Sequence of chain 18.P:
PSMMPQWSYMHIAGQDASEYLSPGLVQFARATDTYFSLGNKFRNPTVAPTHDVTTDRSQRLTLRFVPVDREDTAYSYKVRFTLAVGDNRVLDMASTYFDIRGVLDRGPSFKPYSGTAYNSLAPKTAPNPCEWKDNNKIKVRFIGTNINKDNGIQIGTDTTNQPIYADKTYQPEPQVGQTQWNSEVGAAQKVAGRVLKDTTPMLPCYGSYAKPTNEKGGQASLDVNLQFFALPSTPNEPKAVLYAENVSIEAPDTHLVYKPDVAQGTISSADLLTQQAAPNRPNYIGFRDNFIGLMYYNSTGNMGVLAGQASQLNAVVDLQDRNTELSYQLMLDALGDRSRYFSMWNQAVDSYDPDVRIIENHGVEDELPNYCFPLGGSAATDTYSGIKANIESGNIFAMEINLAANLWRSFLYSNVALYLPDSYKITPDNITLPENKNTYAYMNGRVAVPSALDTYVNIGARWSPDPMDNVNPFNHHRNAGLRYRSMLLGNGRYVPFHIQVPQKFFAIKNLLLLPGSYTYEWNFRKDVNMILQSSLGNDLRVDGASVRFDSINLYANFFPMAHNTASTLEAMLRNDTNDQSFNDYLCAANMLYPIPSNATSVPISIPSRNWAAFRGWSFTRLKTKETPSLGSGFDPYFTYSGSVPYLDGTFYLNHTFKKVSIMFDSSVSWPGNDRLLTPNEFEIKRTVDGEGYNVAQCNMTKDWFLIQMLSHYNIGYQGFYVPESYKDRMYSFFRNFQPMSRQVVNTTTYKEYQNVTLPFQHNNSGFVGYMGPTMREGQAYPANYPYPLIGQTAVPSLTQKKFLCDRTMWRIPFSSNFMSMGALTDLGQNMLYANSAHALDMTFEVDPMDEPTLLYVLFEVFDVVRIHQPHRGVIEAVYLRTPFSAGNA

Sequence of chain 18.O:
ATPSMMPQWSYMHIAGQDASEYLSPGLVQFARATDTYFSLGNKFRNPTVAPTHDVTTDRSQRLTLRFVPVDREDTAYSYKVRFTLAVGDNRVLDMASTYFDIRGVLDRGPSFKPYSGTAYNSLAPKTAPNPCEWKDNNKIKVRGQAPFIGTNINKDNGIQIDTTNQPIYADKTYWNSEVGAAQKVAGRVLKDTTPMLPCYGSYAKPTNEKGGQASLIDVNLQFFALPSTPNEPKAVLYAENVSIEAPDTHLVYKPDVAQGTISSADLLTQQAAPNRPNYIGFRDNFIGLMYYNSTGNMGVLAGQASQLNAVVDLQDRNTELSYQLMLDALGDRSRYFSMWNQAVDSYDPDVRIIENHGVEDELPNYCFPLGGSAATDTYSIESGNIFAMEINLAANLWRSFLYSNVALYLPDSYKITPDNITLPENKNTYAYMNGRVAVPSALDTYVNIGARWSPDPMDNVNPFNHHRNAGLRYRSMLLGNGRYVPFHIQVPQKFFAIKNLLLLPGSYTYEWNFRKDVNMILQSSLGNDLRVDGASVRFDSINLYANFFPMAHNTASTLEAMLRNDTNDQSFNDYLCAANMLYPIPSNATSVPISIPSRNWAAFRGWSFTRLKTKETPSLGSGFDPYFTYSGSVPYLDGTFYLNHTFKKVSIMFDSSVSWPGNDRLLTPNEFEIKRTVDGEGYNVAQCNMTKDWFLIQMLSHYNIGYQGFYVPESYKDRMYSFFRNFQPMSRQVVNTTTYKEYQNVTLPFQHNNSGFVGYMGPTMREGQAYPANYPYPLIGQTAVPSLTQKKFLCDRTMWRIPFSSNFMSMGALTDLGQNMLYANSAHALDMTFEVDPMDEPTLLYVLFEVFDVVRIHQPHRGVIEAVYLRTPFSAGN

The protein below binds the small molecule below.
Small molecule (SMILES): CSCC[C@H](NC(=O)[C@H](Cc1ccccc1)NC(=O)[C@H]1CCCN1C(=O)[C@@H](N)CCCN=C(N)N)C(=O)NCC(=O)N[C@@H](C=O)[C@@H](C)O

Binding-site contacts:
Ligand atom CB contacts residue THR49 of chain 18.O at 4.0 Å.
Ligand atom O contacts residue ALA34 of chain 18.N at 4.1 Å.
Ligand atom CD2 contacts residue HIS54 of chain 18.O at 4.4 Å.
Ligand atom NH1 contacts residue GLY27 of chain 18.N at 4.4 Å.
Ligand atom CB contacts residue TYR38 of chain 18.N at 3.6 Å (hydrophobic).
Ligand atom CZ contacts residue PHE31 of chain 18.N at 4.3 Å (hydrophobic).
Ligand atom C contacts residue PRO48 of chain 18.O at 3.9 Å (hydrophobic).
Ligand atom N contacts residue PRO52 of chain 18.O at 4.0 Å.
Ligand atom CD1 contacts residue ALA34 of chain 18.N at 4.3 Å (hydrophobic).
Ligand atom CD2 contacts residue VAL56 of chain 18.O at 3.8 Å (hydrophobic).
Ligand atom NH2 contacts residue MET606 of chain 18.O at 4.2 Å.
Ligand atom CA contacts residue PRO52 of chain 18.O at 4.1 Å (hydrophobic).
Ligand atom NH1 contacts residue MET606 of chain 18.O at 4.0 Å.
Ligand atom CB contacts residue PRO48 of chain 18.O at 3.9 Å (hydrophobic).
Ligand atom CB contacts residue PRO52 of chain 18.O at 3.8 Å (hydrophobic).
Ligand atom N contacts residue VAL50 of chain 18.O at 3.6 Å (h-bond).
Ligand atom CG contacts residue TYR38 of chain 18.N at 3.7 Å (hydrophobic).
Ligand atom OG1 contacts residue THR49 of chain 18.O at 4.2 Å.
Ligand atom CD2 contacts residue ASP55 of chain 18.O at 3.8 Å.
Ligand atom NH2 contacts residue THR602 of chain 18.O at 4.4 Å.
Ligand atom O contacts residue PRO48 of chain 18.O at 3.4 Å.
Ligand atom CD1 contacts residue TYR38 of chain 18.N at 4.4 Å (hydrophobic).
Ligand atom CE2 contacts residue THR599 of chain 18.O at 4.2 Å.
Ligand atom CE2 contacts residue ASP55 of chain 18.O at 3.6 Å.
Ligand atom O contacts residue GLY17 of chain 18.O at 4.0 Å.
Ligand atom CB contacts residue ALA34 of chain 18.N at 4.3 Å (hydrophobic).
Ligand atom CA contacts residue PRO48 of chain 18.O at 4.2 Å (hydrophobic).
Ligand atom N contacts residue VAL50 of chain 18.O at 4.2 Å.
Ligand atom CB contacts residue VAL56 of chain 18.O at 4.2 Å (hydrophobic).
Ligand atom O contacts residue THR49 of chain 18.O at 4.2 Å.
Ligand atom OG1 contacts residue PRO48 of chain 18.O at 3.1 Å.
Ligand atom O contacts residue VAL50 of chain 18.O at 3.7 Å.
Ligand atom C contacts residue PRO52 of chain 18.O at 4.2 Å (hydrophobic).
Ligand atom CZ contacts residue PHE31 of chain 18.N at 4.2 Å (hydrophobic).
Ligand atom CA contacts residue ALA51 of chain 18.O at 4.4 Å (hydrophobic).
Ligand atom CD2 contacts residue TYR38 of chain 18.N at 3.8 Å (hydrophobic).
Ligand atom NH1 contacts residue PHE31 of chain 18.N at 3.0 Å.
Ligand atom CA contacts residue VAL50 of chain 18.O at 3.0 Å (hydrophobic).
Ligand atom C contacts residue VAL50 of chain 18.O at 3.6 Å (hydrophobic).
Ligand atom O contacts residue PRO52 of chain 18.O at 4.0 Å.

Sequence of chain 18.N:
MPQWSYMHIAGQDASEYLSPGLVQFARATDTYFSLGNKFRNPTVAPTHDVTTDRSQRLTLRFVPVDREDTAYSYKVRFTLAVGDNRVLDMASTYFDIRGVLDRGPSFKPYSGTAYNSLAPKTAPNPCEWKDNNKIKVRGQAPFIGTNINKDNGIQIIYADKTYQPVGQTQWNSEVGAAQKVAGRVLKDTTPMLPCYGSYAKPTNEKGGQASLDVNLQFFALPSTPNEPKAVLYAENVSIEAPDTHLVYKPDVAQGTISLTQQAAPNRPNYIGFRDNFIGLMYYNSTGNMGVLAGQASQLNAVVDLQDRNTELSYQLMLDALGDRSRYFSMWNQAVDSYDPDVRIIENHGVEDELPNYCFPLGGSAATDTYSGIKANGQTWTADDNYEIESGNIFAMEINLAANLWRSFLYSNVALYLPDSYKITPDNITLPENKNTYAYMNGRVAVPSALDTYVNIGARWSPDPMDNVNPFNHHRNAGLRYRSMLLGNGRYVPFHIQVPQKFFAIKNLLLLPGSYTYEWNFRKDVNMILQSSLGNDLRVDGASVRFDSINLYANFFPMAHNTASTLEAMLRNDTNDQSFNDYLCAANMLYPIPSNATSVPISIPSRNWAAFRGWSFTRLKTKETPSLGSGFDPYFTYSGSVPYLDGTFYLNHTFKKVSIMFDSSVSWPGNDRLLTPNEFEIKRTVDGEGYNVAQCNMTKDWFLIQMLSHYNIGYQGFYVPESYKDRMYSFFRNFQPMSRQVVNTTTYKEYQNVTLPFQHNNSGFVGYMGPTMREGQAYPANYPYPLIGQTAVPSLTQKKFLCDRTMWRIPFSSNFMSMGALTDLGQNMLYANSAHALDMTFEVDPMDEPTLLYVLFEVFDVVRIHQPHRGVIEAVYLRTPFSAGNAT